Binding-site contacts:
Ligand atom O4 contacts residue PHE541 of chain 1.D at 2.9 Å (h-bond).
Ligand atom P2 contacts residue THR452 of chain 1.D at 3.4 Å.
Ligand atom O4P contacts residue SER457 of chain 1.D at 2.8 Å (h-bond).
Ligand atom O4 contacts residue THR542 of chain 1.D at 3.2 Å (h-bond).
Ligand atom O1P contacts residue LYS453 of chain 1.D at 3.6 Å.
Ligand atom O5P contacts residue LYS453 of chain 1.D at 3.5 Å (salt-bridge).
Ligand atom O3P contacts residue GLY538 of chain 1.D at 3.0 Å (h-bond).
Ligand atom P1 contacts residue ARG509 of chain 1.D at 3.5 Å.
Ligand atom C3 contacts residue GLY538 of chain 1.D at 3.5 Å.
Ligand atom C6 contacts residue LEU451 of chain 1.D at 3.5 Å (hydrophobic).
Ligand atom P2 contacts residue SER454 of chain 1.D at 3.7 Å.
Ligand atom O6P contacts residue GLY540 of chain 1.D at 2.8 Å (h-bond).
Ligand atom O4P contacts residue ARG456 of chain 1.D at 3.6 Å.
Ligand atom O2P contacts residue TRP502 of chain 1.D at 2.8 Å (h-bond).
Ligand atom O3 contacts residue ARG536 of chain 1.D at 2.9 Å (salt-bridge).
Ligand atom C6 contacts residue THR542 of chain 1.D at 3.4 Å.
Ligand atom O5P contacts residue SER454 of chain 1.D at 2.6 Å (h-bond).
Ligand atom O6P contacts residue SER539 of chain 1.D at 3.6 Å.
Ligand atom O1 contacts residue GLY538 of chain 1.D at 3.7 Å.
Ligand atom O6 contacts residue THR452 of chain 1.D at 3.4 Å.
Ligand atom C3 contacts residue ARG536 of chain 1.D at 3.4 Å.
Ligand atom O6P contacts residue SER457 of chain 1.D at 3.3 Å (h-bond).
Ligand atom P2 contacts residue SER457 of chain 1.D at 3.6 Å.
Ligand atom C5 contacts residue GLY538 of chain 1.D at 3.5 Å.
Ligand atom O2 contacts residue LEU451 of chain 1.D at 3.7 Å.
Ligand atom O6 contacts residue LYS453 of chain 1.D at 3.1 Å (salt-bridge).
Ligand atom O3P contacts residue PRO537 of chain 1.D at 3.7 Å.
Ligand atom O5P contacts residue SER539 of chain 1.D at 2.8 Å (h-bond).
Ligand atom O4 contacts residue GLY538 of chain 1.D at 2.8 Å (h-bond).
Ligand atom O5 contacts residue LEU451 of chain 1.D at 3.6 Å.
Ligand atom O3P contacts residue LYS453 of chain 1.D at 3.1 Å (salt-bridge).
Ligand atom C4 contacts residue GLY538 of chain 1.D at 3.4 Å.
Ligand atom O5P contacts residue THR452 of chain 1.D at 3.7 Å.
Ligand atom O4P contacts residue THR452 of chain 1.D at 2.4 Å (h-bond).
Ligand atom C4 contacts residue THR542 of chain 1.D at 3.7 Å.
Ligand atom O2P contacts residue ARG509 of chain 1.D at 2.7 Å (salt-bridge).
Ligand atom O1P contacts residue ARG509 of chain 1.D at 2.6 Å (salt-bridge).
Ligand atom O4 contacts residue GLY540 of chain 1.D at 3.7 Å.
Ligand atom O2 contacts residue GLY534 of chain 1.D at 3.5 Å (h-bond).
Ligand atom O3 contacts residue GLY534 of chain 1.D at 2.9 Å.

A small-molecule ligand and the protein it binds are described below.
Small molecule (SMILES): O=P(O)(O)OC[C@H]1O[C@](O)(COP(=O)(O)O)[C@@H](O)[C@@H]1O

Sequence of chain 1.D:
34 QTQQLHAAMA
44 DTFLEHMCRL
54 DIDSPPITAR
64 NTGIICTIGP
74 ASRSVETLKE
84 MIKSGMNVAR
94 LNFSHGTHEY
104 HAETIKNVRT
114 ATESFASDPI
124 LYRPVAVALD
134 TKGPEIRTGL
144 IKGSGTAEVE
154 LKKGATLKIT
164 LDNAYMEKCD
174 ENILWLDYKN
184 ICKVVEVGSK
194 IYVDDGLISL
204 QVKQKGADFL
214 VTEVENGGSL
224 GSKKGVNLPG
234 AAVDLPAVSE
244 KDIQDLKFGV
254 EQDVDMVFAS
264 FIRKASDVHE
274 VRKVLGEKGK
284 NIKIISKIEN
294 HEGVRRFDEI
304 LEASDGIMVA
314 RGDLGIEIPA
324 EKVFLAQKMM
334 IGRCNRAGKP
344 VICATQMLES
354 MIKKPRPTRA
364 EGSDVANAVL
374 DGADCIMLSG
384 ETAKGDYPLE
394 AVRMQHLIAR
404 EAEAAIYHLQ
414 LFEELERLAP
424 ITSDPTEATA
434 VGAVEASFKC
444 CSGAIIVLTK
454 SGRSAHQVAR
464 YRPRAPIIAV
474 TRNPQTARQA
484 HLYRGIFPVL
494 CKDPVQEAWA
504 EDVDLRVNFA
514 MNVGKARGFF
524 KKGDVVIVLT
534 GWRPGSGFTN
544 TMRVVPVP